Sequence of chain 59.A:
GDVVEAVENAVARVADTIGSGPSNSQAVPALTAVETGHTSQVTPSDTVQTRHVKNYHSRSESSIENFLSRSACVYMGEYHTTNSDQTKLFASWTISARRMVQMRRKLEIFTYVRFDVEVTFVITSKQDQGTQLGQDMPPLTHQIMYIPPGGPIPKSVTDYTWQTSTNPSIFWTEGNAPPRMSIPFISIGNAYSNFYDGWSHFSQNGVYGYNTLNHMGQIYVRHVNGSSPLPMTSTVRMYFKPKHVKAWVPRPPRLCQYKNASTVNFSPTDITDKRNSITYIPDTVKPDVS

This protein binds this small molecule.
Small molecule (SMILES): NCCCCCCCCCCCC(=O)O

Binding-site contacts:
Ligand atom C2 contacts residue ILE183 of chain 59.A at 4.2 Å (hydrophobic).
Ligand atom C5 contacts residue ILE95 of chain 59.A at 3.8 Å (hydrophobic).
Ligand atom C contacts residue TYR210 of chain 59.A at 4.1 Å (hydrophobic).
Ligand atom C9 contacts residue PHE115 of chain 59.A at 4.1 Å (hydrophobic).
Ligand atom C9 contacts residue TYR192 of chain 59.A at 4.1 Å (hydrophobic).
Ligand atom C8 contacts residue TYR192 of chain 59.A at 3.6 Å (hydrophobic).
Ligand atom C9 contacts residue PHE240 of chain 59.A at 4.1 Å (hydrophobic).
Ligand atom O contacts residue LEU107 of chain 59.A at 4.4 Å.
Ligand atom C7 contacts residue ILE95 of chain 59.A at 4.3 Å (hydrophobic).
Ligand atom C4 contacts residue ILE95 of chain 59.A at 4.0 Å (hydrophobic).
Ligand atom C8 contacts residue MET216 of chain 59.A at 3.9 Å (hydrophobic).
Ligand atom C contacts residue ASN194 of chain 59.A at 4.0 Å.
Ligand atom O contacts residue ASN194 of chain 59.A at 3.0 Å (h-bond).
Ligand atom C7 contacts residue TYR192 of chain 59.A at 4.4 Å (hydrophobic).
Ligand atom C1 contacts residue ILE219 of chain 59.A at 4.1 Å (hydrophobic).
Ligand atom N contacts residue ILE219 of chain 59.A at 4.0 Å.
Ligand atom N contacts residue MET181 of chain 59.A at 3.9 Å.
Ligand atom CA2 contacts residue PHE115 of chain 59.A at 4.3 Å (hydrophobic).
Ligand atom C5 contacts residue ILE183 of chain 59.A at 4.4 Å (hydrophobic).
Ligand atom C1 contacts residue ILE183 of chain 59.A at 4.2 Å (hydrophobic).
Ligand atom C3 contacts residue ILE183 of chain 59.A at 3.7 Å (hydrophobic).
Ligand atom OXT contacts residue MET216 of chain 59.A at 4.2 Å.
Ligand atom C contacts residue TYR192 of chain 59.A at 4.2 Å (hydrophobic).
Ligand atom OXT contacts residue ASN194 of chain 59.A at 4.3 Å.
Ligand atom C6 contacts residue ILE95 of chain 59.A at 4.1 Å (hydrophobic).
Ligand atom C3 contacts residue ILE95 of chain 59.A at 4.2 Å (hydrophobic).
Ligand atom C4 contacts residue ILE183 of chain 59.A at 4.2 Å (hydrophobic).
Ligand atom C5 contacts residue PHE240 of chain 59.A at 4.1 Å (hydrophobic).
Ligand atom C10 contacts residue TYR192 of chain 59.A at 4.3 Å (hydrophobic).
Ligand atom O contacts residue VAL113 of chain 59.A at 4.0 Å.
Ligand atom C2 contacts residue ILE95 of chain 59.A at 3.8 Å (hydrophobic).
Ligand atom C7 contacts residue VAL117 of chain 59.A at 4.3 Å (hydrophobic).
Ligand atom C2 contacts residue TYR146 of chain 59.A at 3.9 Å (hydrophobic).
Ligand atom OXT contacts residue TYR210 of chain 59.A at 3.0 Å (h-bond).
Ligand atom C6 contacts residue TYR192 of chain 59.A at 4.4 Å (hydrophobic).
Ligand atom O contacts residue TYR192 of chain 59.A at 3.9 Å.
Ligand atom N contacts residue TYR146 of chain 59.A at 4.1 Å.
Ligand atom C10 contacts residue MET216 of chain 59.A at 3.6 Å (hydrophobic).
Ligand atom C1 contacts residue VAL119 of chain 59.A at 4.2 Å (hydrophobic).
Ligand atom C7 contacts residue PHE240 of chain 59.A at 3.9 Å (hydrophobic).